This protein binds this small molecule.
Small molecule (SMILES): Nc1ncnc2c1ncn2[C@@H]1O[C@H](CO[P](=O)(O)O[C@H]2[C@@H](O)[C@H](n3cnc4c(N)ncnc43)O[C@@H]2CO[P](=O)(O)O[C@H]2[C@@H](O)[C@H](n3cnc4c(N)ncnc43)O[C@@H]2CO)[C@@H](O)[C@H]1O

Sequence of chain 6.C:
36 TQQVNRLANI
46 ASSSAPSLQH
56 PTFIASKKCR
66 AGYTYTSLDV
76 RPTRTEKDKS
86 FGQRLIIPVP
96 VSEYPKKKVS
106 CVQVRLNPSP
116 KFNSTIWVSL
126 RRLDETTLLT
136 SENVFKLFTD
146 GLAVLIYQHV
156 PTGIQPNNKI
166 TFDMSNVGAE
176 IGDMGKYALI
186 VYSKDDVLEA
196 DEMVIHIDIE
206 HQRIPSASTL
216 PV

Sequence of chain 7.B:
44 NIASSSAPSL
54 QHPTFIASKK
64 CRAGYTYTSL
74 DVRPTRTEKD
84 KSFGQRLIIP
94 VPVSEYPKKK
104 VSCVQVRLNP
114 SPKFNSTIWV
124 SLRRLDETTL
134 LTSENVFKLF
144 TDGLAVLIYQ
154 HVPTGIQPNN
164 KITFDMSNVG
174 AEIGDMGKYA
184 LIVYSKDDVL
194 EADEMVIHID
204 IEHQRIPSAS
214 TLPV

Binding-site contacts:
Ligand atom O2' contacts residue GLY67 of chain 7.B at 3.3 Å (h-bond).
Ligand atom P contacts residue ARG208 of chain 6.C at 4.5 Å.
Ligand atom O2' contacts residue ARG65 of chain 7.B at 4.3 Å.
Ligand atom OP1 contacts residue SER211 of chain 7.B at 4.3 Å.
Ligand atom C1' contacts residue GLY67 of chain 7.B at 4.4 Å.
Ligand atom N3 contacts residue ARG65 of chain 7.B at 4.1 Å.
Ligand atom O5' contacts residue ARG208 of chain 6.C at 4.0 Å.
Ligand atom O2' contacts residue ARG208 of chain 7.B at 4.1 Å.
Ligand atom O2' contacts residue ALA66 of chain 7.B at 3.6 Å.
Ligand atom OP2 contacts residue ARG208 of chain 6.C at 4.4 Å.
Ligand atom OP1 contacts residue ARG208 of chain 7.B at 4.1 Å.
Ligand atom OP1 contacts residue ARG208 of chain 6.C at 4.1 Å.